A small-molecule ligand and the protein it binds are described below.
Small molecule (SMILES): CC(=O)N[C@@H]1O[C@H](CO)[C@@H](O)[C@H](O)[C@H]1O

Sequence of chain 2.B:
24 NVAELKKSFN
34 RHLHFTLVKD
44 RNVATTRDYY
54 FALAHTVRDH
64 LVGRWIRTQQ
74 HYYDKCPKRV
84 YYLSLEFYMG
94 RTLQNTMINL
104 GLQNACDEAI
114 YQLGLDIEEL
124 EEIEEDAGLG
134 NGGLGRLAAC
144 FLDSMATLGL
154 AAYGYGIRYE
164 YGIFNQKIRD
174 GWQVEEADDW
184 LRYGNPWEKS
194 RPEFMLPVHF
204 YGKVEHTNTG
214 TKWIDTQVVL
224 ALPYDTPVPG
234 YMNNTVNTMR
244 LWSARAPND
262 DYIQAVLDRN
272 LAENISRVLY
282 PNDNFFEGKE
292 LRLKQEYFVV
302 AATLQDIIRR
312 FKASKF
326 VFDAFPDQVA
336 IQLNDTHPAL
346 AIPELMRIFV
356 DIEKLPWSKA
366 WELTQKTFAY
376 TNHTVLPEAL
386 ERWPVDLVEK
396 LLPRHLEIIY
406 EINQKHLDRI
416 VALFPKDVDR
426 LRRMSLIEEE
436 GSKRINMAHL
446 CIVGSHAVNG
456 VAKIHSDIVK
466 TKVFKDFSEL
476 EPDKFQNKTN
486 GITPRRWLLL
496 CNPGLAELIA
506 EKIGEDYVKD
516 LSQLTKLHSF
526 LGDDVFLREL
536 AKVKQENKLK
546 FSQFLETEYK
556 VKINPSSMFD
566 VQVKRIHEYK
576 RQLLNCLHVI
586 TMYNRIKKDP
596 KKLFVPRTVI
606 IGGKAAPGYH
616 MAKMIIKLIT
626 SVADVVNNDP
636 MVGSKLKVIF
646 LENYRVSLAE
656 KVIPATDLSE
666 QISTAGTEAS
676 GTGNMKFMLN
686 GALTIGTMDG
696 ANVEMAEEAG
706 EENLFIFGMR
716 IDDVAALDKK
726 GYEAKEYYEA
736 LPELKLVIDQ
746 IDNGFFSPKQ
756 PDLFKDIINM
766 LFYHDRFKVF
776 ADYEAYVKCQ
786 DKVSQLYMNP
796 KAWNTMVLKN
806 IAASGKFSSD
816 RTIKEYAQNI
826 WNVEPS

Binding-site contacts:
Ligand atom C6 contacts residue HIS378 of chain 2.B at 3.4 Å.
Ligand atom C4 contacts residue ASN485 of chain 2.B at 3.9 Å.
Ligand atom O4 contacts residue SER675 of chain 2.B at 3.7 Å.
Ligand atom O6 contacts residue ASN485 of chain 2.B at 2.8 Å (h-bond).
Ligand atom C2 contacts residue HIS378 of chain 2.B at 3.5 Å.
Ligand atom C8 contacts residue THR379 of chain 2.B at 3.8 Å.
Ligand atom C4 contacts residue GLY676 of chain 2.B at 3.6 Å.
Ligand atom C6 contacts residue GLY136 of chain 2.B at 3.8 Å.
Ligand atom C7 contacts residue ASN285 of chain 2.B at 3.7 Å.
Ligand atom C2 contacts residue GLU673 of chain 2.B at 3.8 Å.
Ligand atom O3 contacts residue ALA674 of chain 2.B at 3.4 Å (h-bond).
Ligand atom C7 contacts residue LEU137 of chain 2.B at 3.9 Å (hydrophobic).
Ligand atom O7 contacts residue LEU137 of chain 2.B at 3.5 Å.
Ligand atom O2 contacts residue TYR574 of chain 2.B at 3.0 Å (h-bond).
Ligand atom C2 contacts residue ASN285 of chain 2.B at 3.9 Å.
Ligand atom O6 contacts residue VAL456 of chain 2.B at 3.5 Å.
Ligand atom O2 contacts residue GLU673 of chain 2.B at 3.2 Å (salt-bridge).
Ligand atom N1 contacts residue ASN285 of chain 2.B at 3.8 Å.
Ligand atom O4 contacts residue ASN485 of chain 2.B at 3.3 Å (h-bond).
Ligand atom O3 contacts residue GLU673 of chain 2.B at 2.6 Å (salt-bridge).
Ligand atom C5 contacts residue GLY136 of chain 2.B at 3.9 Å.
Ligand atom C1 contacts residue HIS378 of chain 2.B at 3.6 Å.
Ligand atom O3 contacts residue GLY676 of chain 2.B at 3.0 Å (h-bond).
Ligand atom O6 contacts residue HIS378 of chain 2.B at 2.8 Å (h-bond).
Ligand atom C3 contacts residue GLY676 of chain 2.B at 3.8 Å.
Ligand atom C6 contacts residue ASN485 of chain 2.B at 3.4 Å.
Ligand atom C8 contacts residue LEU137 of chain 2.B at 3.9 Å (hydrophobic).
Ligand atom C8 contacts residue ASP340 of chain 2.B at 3.3 Å.
Ligand atom O4 contacts residue THR677 of chain 2.B at 4.0 Å.
Ligand atom O4 contacts residue GLY676 of chain 2.B at 2.7 Å (h-bond).
Ligand atom O6 contacts residue LEU140 of chain 2.B at 3.9 Å.
Ligand atom N1 contacts residue HIS378 of chain 2.B at 2.9 Å (h-bond).
Ligand atom O5 contacts residue HIS378 of chain 2.B at 3.7 Å.
Ligand atom O2 contacts residue ASN285 of chain 2.B at 2.7 Å (h-bond).
Ligand atom C8 contacts residue ASN285 of chain 2.B at 3.6 Å.
Ligand atom O3 contacts residue SER675 of chain 2.B at 3.0 Å (h-bond).
Ligand atom C7 contacts residue HIS378 of chain 2.B at 3.9 Å.
Ligand atom C5 contacts residue LEU137 of chain 2.B at 3.9 Å (hydrophobic).
Ligand atom C3 contacts residue GLU673 of chain 2.B at 3.3 Å.
Ligand atom O7 contacts residue ASN285 of chain 2.B at 3.9 Å.